Binding-site contacts:
Ligand atom C13 contacts residue HIS41 of chain 1.A at 3.5 Å.
Ligand atom N03 contacts residue ASP170 of chain 1.A at 3.1 Å (salt-bridge).
Ligand atom C06 contacts residue CYS172 of chain 1.A at 3.4 Å (hydrophobic).
Ligand atom N08 contacts residue SER176 of chain 1.A at 2.9 Å (h-bond).
Ligand atom C13 contacts residue SER191 of chain 1.A at 3.3 Å.
Ligand atom C17 contacts residue ALA79 of chain 1.A at 3.7 Å (hydrophobic).
Ligand atom C06 contacts residue VAL190 of chain 1.A at 3.5 Å (hydrophobic).
Ligand atom C02 contacts residue ASP170 of chain 1.A at 3.6 Å.
Ligand atom N14 contacts residue HIS41 of chain 1.A at 3.3 Å (h-bond).
Ligand atom C24 contacts residue ASN194 of chain 1.A at 3.3 Å.
Ligand atom N01 contacts residue SER171 of chain 1.A at 3.3 Å (h-bond).
Ligand atom C30 contacts residue ASN194 of chain 1.A at 3.7 Å.
Ligand atom C16 contacts residue HIS82 of chain 1.A at 3.6 Å.
Ligand atom C04 contacts residue GLY193 of chain 1.A at 3.7 Å.
Ligand atom N29 contacts residue TYR195 of chain 1.A at 3.4 Å.
Ligand atom N03 contacts residue SER171 of chain 1.A at 3.0 Å (h-bond).
Ligand atom C05 contacts residue SER171 of chain 1.A at 3.5 Å.
Ligand atom C10 contacts residue HIS41 of chain 1.A at 3.5 Å.
Ligand atom N11 contacts residue HIS41 of chain 1.A at 3.7 Å.
Ligand atom C04 contacts residue TRP192 of chain 1.A at 3.6 Å (hydrophobic).
Ligand atom C22 contacts residue GLY193 of chain 1.A at 3.6 Å.
Ligand atom N01 contacts residue GLY193 of chain 1.A at 3.7 Å.
Ligand atom C28 contacts residue TYR195 of chain 1.A at 3.6 Å (hydrophobic).
Ligand atom C16 contacts residue HIS41 of chain 1.A at 3.6 Å.
Ligand atom N01 contacts residue ASP170 of chain 1.A at 2.9 Å (salt-bridge).
Ligand atom C05 contacts residue VAL190 of chain 1.A at 3.7 Å (hydrophobic).
Ligand atom C30 contacts residue CYS197 of chain 1.A at 3.5 Å (hydrophobic).
Ligand atom C12 contacts residue HIS41 of chain 1.A at 3.5 Å.
Ligand atom O23 contacts residue GLY193 of chain 1.A at 3.4 Å.
Ligand atom C09 contacts residue SER176 of chain 1.A at 3.6 Å.
Ligand atom N14 contacts residue SER191 of chain 1.A at 2.7 Å (h-bond).
Ligand atom C02 contacts residue GLY193 of chain 1.A at 3.6 Å.
Ligand atom C02 contacts residue SER171 of chain 1.A at 3.2 Å.
Ligand atom O23 contacts residue ASN194 of chain 1.A at 3.0 Å (h-bond).
Ligand atom N01 contacts residue ASN194 of chain 1.A at 3.1 Å (h-bond).
Ligand atom N29 contacts residue CYS197 of chain 1.A at 3.6 Å.
Ligand atom C24 contacts residue GLY193 of chain 1.A at 3.3 Å.
Ligand atom N03 contacts residue TRP192 of chain 1.A at 3.2 Å (h-bond).
Ligand atom C02 contacts residue TRP192 of chain 1.A at 3.6 Å (hydrophobic).
Ligand atom C30 contacts residue TYR195 of chain 1.A at 3.7 Å (hydrophobic).

Sequence of chain 1.A:
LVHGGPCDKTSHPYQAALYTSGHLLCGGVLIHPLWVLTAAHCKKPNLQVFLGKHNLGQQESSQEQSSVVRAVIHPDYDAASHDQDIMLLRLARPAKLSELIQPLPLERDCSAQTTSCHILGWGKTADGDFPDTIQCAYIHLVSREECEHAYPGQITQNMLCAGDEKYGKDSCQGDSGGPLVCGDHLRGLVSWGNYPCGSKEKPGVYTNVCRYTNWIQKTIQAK

The protein below binds the small molecule below.
Small molecule (SMILES): [H]/N=C(\N)c1ccc(NCc2ncc(-c3ccccc3)[nH]2)cc1OCc1cccnc1